This small molecule binds to this protein.
Small molecule (SMILES): Cc1ncc(COP(=O)(O)O)c(/C=N/[C@@H](CCSC[C@H](N)C(=O)O)C(=O)O)c1O

Sequence of chain 1.D:
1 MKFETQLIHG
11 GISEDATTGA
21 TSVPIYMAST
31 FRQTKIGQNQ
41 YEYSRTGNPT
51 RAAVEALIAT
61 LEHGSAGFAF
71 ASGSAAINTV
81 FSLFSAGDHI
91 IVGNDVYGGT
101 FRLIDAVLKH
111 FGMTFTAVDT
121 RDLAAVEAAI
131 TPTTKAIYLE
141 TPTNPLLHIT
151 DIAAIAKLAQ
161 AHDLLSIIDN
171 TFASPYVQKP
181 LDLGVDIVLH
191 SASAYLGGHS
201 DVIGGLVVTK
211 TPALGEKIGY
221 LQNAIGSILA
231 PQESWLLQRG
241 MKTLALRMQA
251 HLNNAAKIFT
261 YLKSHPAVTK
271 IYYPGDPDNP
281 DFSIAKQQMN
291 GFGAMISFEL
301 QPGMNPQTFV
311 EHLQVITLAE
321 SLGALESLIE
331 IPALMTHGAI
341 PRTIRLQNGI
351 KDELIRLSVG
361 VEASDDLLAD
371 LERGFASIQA

Binding-site contacts:
Ligand atom O3P contacts residue SER72 of chain 1.C at 3.3 Å.
Ligand atom O3P contacts residue SER74 of chain 1.C at 2.4 Å (h-bond).
Ligand atom NH contacts residue GLU320 of chain 1.C at 2.5 Å (salt-bridge).
Ligand atom SD contacts residue GLU320 of chain 1.C at 3.5 Å (salt-bridge).
Ligand atom OT contacts residue THR336 of chain 1.C at 3.2 Å.
Ligand atom O2P contacts residue SER191 of chain 1.C at 3.0 Å (h-bond).
Ligand atom C contacts residue THR336 of chain 1.C at 3.6 Å.
Ligand atom OX1 contacts residue ASN223 of chain 1.D at 3.2 Å (h-bond).
Ligand atom O4P contacts residue SER74 of chain 1.C at 3.6 Å (h-bond).
Ligand atom O4P contacts residue SER191 of chain 1.C at 2.9 Å (h-bond).
Ligand atom O3P contacts residue GLY73 of chain 1.C at 3.2 Å (h-bond).
Ligand atom N1 contacts residue ASP169 of chain 1.C at 2.9 Å (salt-bridge).
Ligand atom O3P contacts residue ARG45 of chain 1.D at 3.1 Å (salt-bridge).
Ligand atom O4P contacts residue GLY73 of chain 1.C at 3.4 Å.
Ligand atom OX1 contacts residue ARG45 of chain 1.D at 2.8 Å (salt-bridge).
Ligand atom O2P contacts residue SER193 of chain 1.C at 2.7 Å (h-bond).
Ligand atom O2P contacts residue GLY73 of chain 1.C at 3.1 Å (h-bond).
Ligand atom C contacts residue LEU322 of chain 1.C at 3.6 Å (hydrophobic).
Ligand atom O3 contacts residue ASN144 of chain 1.C at 2.6 Å (h-bond).
Ligand atom O contacts residue ASN144 of chain 1.C at 3.2 Å (h-bond).
Ligand atom C2A contacts residue ASP169 of chain 1.C at 3.4 Å.
Ligand atom O contacts residue LEU322 of chain 1.C at 3.6 Å.
Ligand atom C4A contacts residue TYR97 of chain 1.C at 3.5 Å (hydrophobic).
Ligand atom P contacts residue SER191 of chain 1.C at 3.5 Å.
Ligand atom OX1 contacts residue ARG102 of chain 1.C at 2.9 Å (salt-bridge).
Ligand atom CE contacts residue ARG45 of chain 1.D at 3.2 Å.
Ligand atom O1P contacts residue ARG45 of chain 1.D at 2.6 Å (salt-bridge).
Ligand atom OT contacts residue ARG356 of chain 1.C at 2.9 Å (salt-bridge).
Ligand atom C5A contacts residue TYR97 of chain 1.C at 3.5 Å (hydrophobic).
Ligand atom O1P contacts residue TYR43 of chain 1.D at 2.6 Å (h-bond).
Ligand atom O contacts residue ARG356 of chain 1.C at 3.4 Å (salt-bridge).
Ligand atom P contacts residue ARG45 of chain 1.D at 3.5 Å.
Ligand atom P contacts residue GLY73 of chain 1.C at 3.5 Å.
Ligand atom C2 contacts residue ASP169 of chain 1.C at 3.6 Å.
Ligand atom CZ contacts residue THR46 of chain 1.D at 3.2 Å.
Ligand atom OT contacts residue SER321 of chain 1.C at 2.9 Å (h-bond).
Ligand atom C5 contacts residue TYR97 of chain 1.C at 3.5 Å (hydrophobic).
Ligand atom O2P contacts residue TYR43 of chain 1.D at 3.5 Å (h-bond).
Ligand atom CZ contacts residue GLU320 of chain 1.C at 3.6 Å.
Ligand atom CB contacts residue TYR97 of chain 1.C at 3.5 Å (hydrophobic).

Sequence of chain 1.C:
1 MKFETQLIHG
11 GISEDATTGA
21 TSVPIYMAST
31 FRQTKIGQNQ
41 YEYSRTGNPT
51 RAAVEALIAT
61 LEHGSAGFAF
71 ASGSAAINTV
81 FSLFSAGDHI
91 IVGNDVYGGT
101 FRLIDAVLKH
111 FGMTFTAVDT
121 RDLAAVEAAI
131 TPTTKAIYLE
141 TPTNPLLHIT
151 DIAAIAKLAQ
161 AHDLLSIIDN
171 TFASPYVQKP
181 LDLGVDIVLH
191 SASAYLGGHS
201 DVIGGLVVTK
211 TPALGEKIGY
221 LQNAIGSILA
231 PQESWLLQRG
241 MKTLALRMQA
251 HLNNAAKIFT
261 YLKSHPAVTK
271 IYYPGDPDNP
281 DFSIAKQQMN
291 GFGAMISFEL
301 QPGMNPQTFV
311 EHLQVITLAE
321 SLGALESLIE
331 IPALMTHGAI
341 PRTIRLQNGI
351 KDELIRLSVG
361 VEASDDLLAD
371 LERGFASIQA